Sequence of chain 2.B:
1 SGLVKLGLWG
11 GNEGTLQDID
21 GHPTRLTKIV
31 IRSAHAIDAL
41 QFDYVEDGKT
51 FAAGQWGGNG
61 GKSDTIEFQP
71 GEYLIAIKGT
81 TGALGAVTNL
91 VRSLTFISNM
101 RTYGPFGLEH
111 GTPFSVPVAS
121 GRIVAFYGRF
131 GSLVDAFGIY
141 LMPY

Binding-site contacts:
Ligand atom O5 contacts residue LEU133 of chain 2.B at 4.4 Å.
Ligand atom O6 contacts residue SER132 of chain 2.B at 3.2 Å (h-bond).
Ligand atom C6 contacts residue ASP135 of chain 2.B at 3.6 Å.
Ligand atom C4 contacts residue GLY14 of chain 2.B at 3.8 Å.
Ligand atom C6 contacts residue SER132 of chain 2.B at 3.8 Å.
Ligand atom C1 contacts residue GLY131 of chain 2.B at 4.1 Å.
Ligand atom C5 contacts residue ASP135 of chain 2.B at 4.1 Å.
Ligand atom C3 contacts residue GLY14 of chain 2.B at 3.9 Å.
Ligand atom O2 contacts residue GLY131 of chain 2.B at 3.6 Å.
Ligand atom C4 contacts residue ASP135 of chain 2.B at 3.6 Å.
Ligand atom C5 contacts residue GLY131 of chain 2.B at 4.4 Å.
Ligand atom O6 contacts residue LEU133 of chain 2.B at 2.9 Å (h-bond).
Ligand atom C4 contacts residue GLU13 of chain 2.B at 4.3 Å.
Ligand atom O5 contacts residue SER132 of chain 2.B at 3.0 Å (h-bond).
Ligand atom C1 contacts residue SER132 of chain 2.B at 3.8 Å.
Ligand atom O4 contacts residue GLU13 of chain 2.B at 3.5 Å.
Ligand atom O4 contacts residue VAL87 of chain 2.B at 4.2 Å.
Ligand atom O3 contacts residue GLY14 of chain 2.B at 3.0 Å (h-bond).
Ligand atom O5 contacts residue GLY131 of chain 2.B at 3.5 Å.
Ligand atom C6 contacts residue LEU133 of chain 2.B at 3.8 Å (hydrophobic).
Ligand atom O3 contacts residue GLU13 of chain 2.B at 3.6 Å.
Ligand atom C6 contacts residue VAL87 of chain 2.B at 4.1 Å (hydrophobic).
Ligand atom C2 contacts residue GLY131 of chain 2.B at 4.4 Å.
Ligand atom O2 contacts residue GLY14 of chain 2.B at 3.6 Å.
Ligand atom O4 contacts residue ASP135 of chain 2.B at 2.9 Å (salt-bridge).
Ligand atom C5 contacts residue SER132 of chain 2.B at 4.0 Å.
Ligand atom O1 contacts residue SER132 of chain 2.B at 4.1 Å.
Ligand atom O6 contacts residue ASP135 of chain 2.B at 2.8 Å (salt-bridge).
Ligand atom O6 contacts residue GLY131 of chain 2.B at 3.4 Å.
Ligand atom O4 contacts residue GLY14 of chain 2.B at 3.9 Å.

A small-molecule ligand and the protein it binds are described below.
Small molecule (SMILES): OC[C@H]1O[C@H](O)[C@@H](O)[C@@H](O)[C@@H]1O